Binding-site contacts:
Ligand atom N1 contacts residue ASP96 of chain 1.D at 3.1 Å (salt-bridge).
Ligand atom C1 contacts residue SER22 of chain 1.D at 3.6 Å.
Ligand atom C10 contacts residue ASP96 of chain 1.D at 3.6 Å.
Ligand atom C4 contacts residue CA1 of chain 1.Q at 3.4 Å.
Ligand atom C2 contacts residue ASP104 of chain 1.D at 3.3 Å.
Ligand atom O3 contacts residue ASP99 of chain 1.D at 2.5 Å (salt-bridge).
Ligand atom O2 contacts residue GLU95 of chain 1.D at 3.3 Å (salt-bridge).
Ligand atom O2 contacts residue CA1 of chain 1.P at 2.5 Å.
Ligand atom O6 contacts residue SER23 of chain 1.D at 2.6 Å (h-bond).
Ligand atom C7 contacts residue SER23 of chain 1.D at 2.9 Å.
Ligand atom O4 contacts residue GLY114 of chain 1.C at 2.5 Å (h-bond).
Ligand atom C9 contacts residue ASP96 of chain 1.D at 3.3 Å.
Ligand atom O4 contacts residue SER22 of chain 1.D at 3.4 Å.
Ligand atom O5 contacts residue SER23 of chain 1.D at 3.1 Å (h-bond).
Ligand atom C8 contacts residue SER23 of chain 1.D at 3.5 Å.
Ligand atom O5 contacts residue SER22 of chain 1.D at 3.6 Å (h-bond).
Ligand atom C2 contacts residue ASP96 of chain 1.D at 3.3 Å.
Ligand atom O3 contacts residue CA1 of chain 1.Q at 2.5 Å.
Ligand atom O3 contacts residue ASP104 of chain 1.D at 3.0 Å (salt-bridge).
Ligand atom O4 contacts residue ASP104 of chain 1.D at 3.7 Å.
Ligand atom O2 contacts residue ASP104 of chain 1.D at 3.3 Å (salt-bridge).
Ligand atom C3 contacts residue ASP104 of chain 1.D at 3.6 Å.
Ligand atom C13 contacts residue SER23 of chain 1.D at 3.3 Å.
Ligand atom C4 contacts residue GLY114 of chain 1.C at 3.4 Å.
Ligand atom O4 contacts residue CA1 of chain 1.Q at 2.5 Å.
Ligand atom O2 contacts residue ASP99 of chain 1.D at 3.6 Å (salt-bridge).
Ligand atom C2 contacts residue CA1 of chain 1.P at 3.3 Å.
Ligand atom C3 contacts residue CA1 of chain 1.Q at 3.4 Å.
Ligand atom O3 contacts residue CA1 of chain 1.P at 2.5 Å.
Ligand atom N1 contacts residue SER23 of chain 1.D at 3.5 Å (h-bond).
Ligand atom C16 contacts residue ASN70 of chain 1.D at 3.3 Å.
Ligand atom O3 contacts residue ASP101 of chain 1.D at 2.9 Å (salt-bridge).
Ligand atom C3 contacts residue CA1 of chain 1.P at 3.3 Å.
Ligand atom C15 contacts residue ASN70 of chain 1.D at 3.3 Å.
Ligand atom C3 contacts residue ASP99 of chain 1.D at 3.1 Å.
Ligand atom C6 contacts residue GLY114 of chain 1.C at 3.7 Å.
Ligand atom O2 contacts residue ASP96 of chain 1.D at 2.6 Å (salt-bridge).
Ligand atom N1 contacts residue SER22 of chain 1.D at 3.1 Å (h-bond).
Ligand atom C11 contacts residue VAL69 of chain 1.D at 3.6 Å (hydrophobic).
Ligand atom O4 contacts residue ASN21 of chain 1.D at 3.0 Å (h-bond).

This protein binds this small molecule.
Small molecule (SMILES): C[C@@H]1O[C@H](NC(=O)c2cccc(-c3ccccc3)c2)[C@@H](O)[C@H](O)[C@@H]1O

Sequence of chain 1.D:
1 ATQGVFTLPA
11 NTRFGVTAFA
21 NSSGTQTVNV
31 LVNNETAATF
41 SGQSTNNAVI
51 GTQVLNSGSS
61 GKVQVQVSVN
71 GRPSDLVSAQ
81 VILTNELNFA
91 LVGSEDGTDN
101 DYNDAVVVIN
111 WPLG

Sequence of chain 1.C:
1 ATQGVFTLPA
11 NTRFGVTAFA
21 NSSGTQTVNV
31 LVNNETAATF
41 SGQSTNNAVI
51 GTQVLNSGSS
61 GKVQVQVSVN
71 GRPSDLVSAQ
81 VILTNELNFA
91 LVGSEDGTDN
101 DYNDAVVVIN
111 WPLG